A small-molecule ligand and the protein it binds are described below.
Small molecule (SMILES): CC(=O)N[C@@H]1[C@@H](O)[C@H](O)[C@@H](CO)O[C@H]1O

Binding-site contacts:
Ligand atom C3 contacts residue ASN103 of chain 1.E at 3.8 Å.
Ligand atom O6 contacts residue ARG113 of chain 1.E at 3.0 Å (salt-bridge).
Ligand atom O5 contacts residue ARG113 of chain 1.E at 3.5 Å.
Ligand atom C6 contacts residue GLY114 of chain 1.E at 3.9 Å.
Ligand atom C1 contacts residue ASN103 of chain 1.E at 1.4 Å.
Ligand atom O6 contacts residue ASP111 of chain 1.E at 3.1 Å (salt-bridge).
Ligand atom C5 contacts residue GLY114 of chain 1.E at 4.3 Å.
Ligand atom N2 contacts residue ASN103 of chain 1.E at 3.0 Å (h-bond).
Ligand atom O5 contacts residue ASN103 of chain 1.E at 2.3 Å (h-bond).
Ligand atom C2 contacts residue ASN103 of chain 1.E at 2.5 Å.
Ligand atom C1 contacts residue ARG113 of chain 1.E at 4.4 Å.
Ligand atom C5 contacts residue ASP110 of chain 1.E at 4.5 Å.
Ligand atom C7 contacts residue ASN103 of chain 1.E at 3.4 Å.
Ligand atom O6 contacts residue ASP110 of chain 1.E at 2.5 Å (salt-bridge).
Ligand atom C6 contacts residue ASP111 of chain 1.E at 3.6 Å.
Ligand atom O6 contacts residue GLY114 of chain 1.E at 4.1 Å.
Ligand atom O5 contacts residue GLY114 of chain 1.E at 3.6 Å (h-bond).
Ligand atom C6 contacts residue ASP110 of chain 1.E at 3.4 Å.
Ligand atom C5 contacts residue ASN103 of chain 1.E at 3.7 Å.
Ligand atom C4 contacts residue ASP110 of chain 1.E at 4.4 Å.
Ligand atom C6 contacts residue ARG113 of chain 1.E at 4.3 Å.
Ligand atom C4 contacts residue ASN103 of chain 1.E at 4.3 Å.
Ligand atom C4 contacts residue ARG113 of chain 1.E at 4.5 Å.
Ligand atom C1 contacts residue LYS117 of chain 1.E at 4.4 Å.
Ligand atom O7 contacts residue ASN103 of chain 1.E at 3.5 Å (h-bond).

Sequence of chain 1.E:
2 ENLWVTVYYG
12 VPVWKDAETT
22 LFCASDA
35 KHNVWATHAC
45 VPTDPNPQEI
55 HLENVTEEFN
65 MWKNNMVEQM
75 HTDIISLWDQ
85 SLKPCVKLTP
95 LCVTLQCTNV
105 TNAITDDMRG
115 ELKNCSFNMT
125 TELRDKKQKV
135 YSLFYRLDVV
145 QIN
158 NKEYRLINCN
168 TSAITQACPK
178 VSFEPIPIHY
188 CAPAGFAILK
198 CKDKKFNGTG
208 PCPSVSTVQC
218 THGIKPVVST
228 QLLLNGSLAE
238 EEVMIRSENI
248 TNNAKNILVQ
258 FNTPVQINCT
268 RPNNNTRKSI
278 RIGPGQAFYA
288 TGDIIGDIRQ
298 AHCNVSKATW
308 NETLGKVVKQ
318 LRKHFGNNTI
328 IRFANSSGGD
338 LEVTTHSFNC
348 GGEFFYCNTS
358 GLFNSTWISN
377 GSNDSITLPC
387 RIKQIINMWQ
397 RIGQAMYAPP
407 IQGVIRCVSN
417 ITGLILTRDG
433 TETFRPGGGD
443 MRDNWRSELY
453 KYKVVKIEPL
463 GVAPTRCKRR